Binding-site contacts:
Ligand atom S1 contacts residue HIS144 of chain 1.A at 3.7 Å.
Ligand atom C1 contacts residue TYR30 of chain 1.A at 3.1 Å (hydrophobic).
Ligand atom C16 contacts residue CYS31 of chain 1.A at 3.9 Å (hydrophobic).
Ligand atom N1 contacts residue TYR70 of chain 1.A at 3.8 Å.
Ligand atom O7 contacts residue TYR32 of chain 1.A at 3.8 Å.
Ligand atom N4 contacts residue SO41 of chain 1.D at 3.5 Å (h-bond).
Ligand atom C1 contacts residue SER118 of chain 1.A at 3.5 Å.
Ligand atom O6 contacts residue ARG51 of chain 1.A at 3.0 Å (salt-bridge).
Ligand atom O6 contacts residue ASN82 of chain 1.A at 3.0 Å (h-bond).
Ligand atom O7 contacts residue PRO33 of chain 1.A at 3.5 Å.
Ligand atom C3 contacts residue PRO33 of chain 1.A at 3.7 Å (hydrophobic).
Ligand atom C16 contacts residue ARG51 of chain 1.A at 3.5 Å.
Ligand atom C1 contacts residue EDO1 of chain 1.I at 3.2 Å.
Ligand atom O7 contacts residue CYS31 of chain 1.A at 3.9 Å.
Ligand atom N5 contacts residue HIS144 of chain 1.A at 3.1 Å (h-bond).
Ligand atom O2 contacts residue ARG143 of chain 1.A at 3.2 Å (salt-bridge).
Ligand atom C5 contacts residue TYR70 of chain 1.A at 3.7 Å (hydrophobic).
Ligand atom C13 contacts residue PRO33 of chain 1.A at 3.6 Å (hydrophobic).
Ligand atom O6 contacts residue CYS31 of chain 1.A at 3.7 Å.
Ligand atom C2 contacts residue EDO1 of chain 1.I at 3.7 Å.
Ligand atom S1 contacts residue PRO33 of chain 1.A at 3.7 Å.
Ligand atom O1 contacts residue TYR70 of chain 1.A at 3.8 Å.
Ligand atom S1 contacts residue ARG143 of chain 1.A at 3.7 Å.
Ligand atom C4 contacts residue PRO33 of chain 1.A at 3.7 Å (hydrophobic).
Ligand atom S2 contacts residue PRO33 of chain 1.A at 3.8 Å.
Ligand atom C14 contacts residue HIS144 of chain 1.A at 3.8 Å.
Ligand atom C6 contacts residue TYR70 of chain 1.A at 3.7 Å (hydrophobic).
Ligand atom O6 contacts residue TYR70 of chain 1.A at 3.7 Å.
Ligand atom N5 contacts residue SO41 of chain 1.D at 2.3 Å (h-bond).
Ligand atom O6 contacts residue GLY81 of chain 1.A at 3.1 Å.
Ligand atom C14 contacts residue SO41 of chain 1.D at 3.0 Å.
Ligand atom O7 contacts residue ASN82 of chain 1.A at 3.7 Å.
Ligand atom O5 contacts residue ARG143 of chain 1.A at 3.6 Å.
Ligand atom C15 contacts residue SER118 of chain 1.A at 3.7 Å.
Ligand atom S1 contacts residue PHE120 of chain 1.A at 3.8 Å.
Ligand atom O1 contacts residue ARG51 of chain 1.A at 3.3 Å (salt-bridge).
Ligand atom O7 contacts residue ARG51 of chain 1.A at 2.8 Å (salt-bridge).
Ligand atom C2 contacts residue PRO33 of chain 1.A at 3.8 Å (hydrophobic).
Ligand atom C13 contacts residue PHE120 of chain 1.A at 3.8 Å (hydrophobic).
Ligand atom C2 contacts residue CYS31 of chain 1.A at 3.8 Å (hydrophobic).

The protein below binds the small molecule below.
Small molecule (SMILES): C=CC1=C(C(=O)O)N2C(=O)[C@@H](NC(=O)/C(=N\OCC(=O)O)c3csc(N)n3)[C@H]2SC1

Sequence of chain 1.A:
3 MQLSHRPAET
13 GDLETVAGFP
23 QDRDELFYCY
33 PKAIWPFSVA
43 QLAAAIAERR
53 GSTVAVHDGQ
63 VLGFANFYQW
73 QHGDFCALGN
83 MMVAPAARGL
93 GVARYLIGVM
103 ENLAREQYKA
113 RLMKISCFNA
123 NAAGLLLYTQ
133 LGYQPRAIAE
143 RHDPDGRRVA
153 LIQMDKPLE